Binding-site contacts:
Ligand atom C17 contacts residue GLN305 of chain 1.B at 3.7 Å.
Ligand atom C10 contacts residue ILE272 of chain 1.B at 3.7 Å (hydrophobic).
Ligand atom C12 contacts residue ILE272 of chain 1.B at 4.0 Å (hydrophobic).
Ligand atom C13 contacts residue ILE272 of chain 1.B at 4.0 Å (hydrophobic).
Ligand atom C17 contacts residue MET293 of chain 1.B at 3.7 Å (hydrophobic).
Ligand atom C9 contacts residue ASN257 of chain 1.B at 3.6 Å.
Ligand atom C9 contacts residue PHE308 of chain 1.B at 4.0 Å (hydrophobic).
Ligand atom N22 contacts residue PHE308 of chain 1.B at 3.4 Å.
Ligand atom C8 contacts residue TYR95 of chain 1.B at 3.8 Å (hydrophobic).
Ligand atom O11 contacts residue PHE308 of chain 1.B at 3.8 Å.
Ligand atom O24 contacts residue MET209 of chain 1.B at 3.5 Å.
Ligand atom O14 contacts residue GLN305 of chain 1.B at 3.2 Å (h-bond).
Ligand atom C12 contacts residue ASN257 of chain 1.B at 3.8 Å.
Ligand atom O11 contacts residue GLN305 of chain 1.B at 3.1 Å (h-bond).
Ligand atom C20 contacts residue PHE308 of chain 1.B at 3.6 Å (hydrophobic).
Ligand atom C7 contacts residue PHE308 of chain 1.B at 3.8 Å (hydrophobic).
Ligand atom C15 contacts residue GLN305 of chain 1.B at 4.0 Å.
Ligand atom C21 contacts residue PHE308 of chain 1.B at 3.8 Å (hydrophobic).
Ligand atom C16 contacts residue GLN305 of chain 1.B at 3.5 Å.
Ligand atom N22 contacts residue MET209 of chain 1.B at 4.0 Å.
Ligand atom C23 contacts residue MET209 of chain 1.B at 3.7 Å (hydrophobic).
Ligand atom C18 contacts residue PHE276 of chain 1.B at 3.3 Å (hydrophobic).
Ligand atom C12 contacts residue THR269 of chain 1.B at 3.8 Å.
Ligand atom O11 contacts residue ILE272 of chain 1.B at 3.5 Å.
Ligand atom N22 contacts residue LEU255 of chain 1.B at 4.0 Å.
Ligand atom O14 contacts residue PHE308 of chain 1.B at 3.5 Å.
Ligand atom C16 contacts residue MET293 of chain 1.B at 4.0 Å (hydrophobic).
Ligand atom C18 contacts residue MET273 of chain 1.B at 3.9 Å (hydrophobic).
Ligand atom C17 contacts residue MET273 of chain 1.B at 3.9 Å (hydrophobic).
Ligand atom C15 contacts residue PHE308 of chain 1.B at 4.0 Å (hydrophobic).
Ligand atom C16 contacts residue PHE308 of chain 1.B at 3.9 Å (hydrophobic).
Ligand atom C9 contacts residue TYR95 of chain 1.B at 3.9 Å (hydrophobic).
Ligand atom C12 contacts residue GLN305 of chain 1.B at 3.8 Å.
Ligand atom C13 contacts residue PHE308 of chain 1.B at 3.4 Å (hydrophobic).
Ligand atom C10 contacts residue PHE308 of chain 1.B at 3.5 Å (hydrophobic).
Ligand atom O25 contacts residue MET209 of chain 1.B at 3.9 Å.
Ligand atom C19 contacts residue PHE276 of chain 1.B at 3.5 Å (hydrophobic).
Ligand atom C16 contacts residue SER304 of chain 1.B at 3.8 Å.
Ligand atom C18 contacts residue MET293 of chain 1.B at 3.9 Å (hydrophobic).
Ligand atom C17 contacts residue SER304 of chain 1.B at 3.8 Å.

The protein below binds the small molecule below.
Small molecule (SMILES): COc1ccc(C2(C#N)CCC(C(=O)O)CC2)cc1OC1CCCC1

Sequence of chain 1.B:
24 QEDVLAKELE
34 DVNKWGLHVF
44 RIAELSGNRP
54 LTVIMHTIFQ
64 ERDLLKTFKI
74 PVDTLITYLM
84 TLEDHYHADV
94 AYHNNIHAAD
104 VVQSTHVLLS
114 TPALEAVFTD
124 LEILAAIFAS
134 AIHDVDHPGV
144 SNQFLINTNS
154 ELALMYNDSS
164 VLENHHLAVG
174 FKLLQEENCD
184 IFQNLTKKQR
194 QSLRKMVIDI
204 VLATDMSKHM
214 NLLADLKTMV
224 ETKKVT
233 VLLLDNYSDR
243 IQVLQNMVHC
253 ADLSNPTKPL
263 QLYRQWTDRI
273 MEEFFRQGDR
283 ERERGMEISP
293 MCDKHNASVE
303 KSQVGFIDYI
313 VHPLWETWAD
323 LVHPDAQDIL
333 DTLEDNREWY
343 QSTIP